Binding-site contacts:
Ligand atom C1 contacts residue HIS41 of chain 2.A at 3.5 Å.
Ligand atom N1 contacts residue CYS145 of chain 2.A at 4.1 Å.
Ligand atom O1 contacts residue HIS41 of chain 2.A at 3.8 Å.
Ligand atom C2 contacts residue HIS41 of chain 2.A at 3.5 Å.
Ligand atom C4 contacts residue HIS41 of chain 2.A at 4.3 Å.
Ligand atom C3 contacts residue ASN142 of chain 2.A at 4.3 Å.
Ligand atom C1 contacts residue HIS164 of chain 2.A at 4.3 Å.
Ligand atom C3 contacts residue HIS41 of chain 2.A at 4.3 Å.
Ligand atom C5 contacts residue ASN142 of chain 2.A at 4.5 Å.
Ligand atom C4 contacts residue SER144 of chain 2.A at 4.2 Å.
Ligand atom O2 contacts residue ASN142 of chain 2.A at 4.1 Å.
Ligand atom O2 contacts residue THR25 of chain 2.A at 4.4 Å.
Ligand atom O1 contacts residue CYS145 of chain 2.A at 3.5 Å (h-bond).
Ligand atom O1 contacts residue HIS164 of chain 2.A at 4.1 Å.
Ligand atom O2 contacts residue THR26 of chain 2.A at 3.8 Å.
Ligand atom C6 contacts residue THR25 of chain 2.A at 4.2 Å.
Ligand atom C4 contacts residue GLY143 of chain 2.A at 3.6 Å.
Ligand atom O2 contacts residue GLY143 of chain 2.A at 4.2 Å.
Ligand atom C3 contacts residue CYS145 of chain 2.A at 4.1 Å (hydrophobic).
Ligand atom C4 contacts residue CYS145 of chain 2.A at 2.9 Å (hydrophobic).
Ligand atom C2 contacts residue CYS145 of chain 2.A at 3.0 Å (hydrophobic).
Ligand atom N1 contacts residue HIS41 of chain 2.A at 4.1 Å.
Ligand atom C3 contacts residue GLY143 of chain 2.A at 4.1 Å.
Ligand atom C1 contacts residue CYS145 of chain 2.A at 1.8 Å (hydrophobic).

The protein below binds the small molecule below.
Small molecule (SMILES): CCN1C(=O)CCC1=O

Sequence of chain 2.A:
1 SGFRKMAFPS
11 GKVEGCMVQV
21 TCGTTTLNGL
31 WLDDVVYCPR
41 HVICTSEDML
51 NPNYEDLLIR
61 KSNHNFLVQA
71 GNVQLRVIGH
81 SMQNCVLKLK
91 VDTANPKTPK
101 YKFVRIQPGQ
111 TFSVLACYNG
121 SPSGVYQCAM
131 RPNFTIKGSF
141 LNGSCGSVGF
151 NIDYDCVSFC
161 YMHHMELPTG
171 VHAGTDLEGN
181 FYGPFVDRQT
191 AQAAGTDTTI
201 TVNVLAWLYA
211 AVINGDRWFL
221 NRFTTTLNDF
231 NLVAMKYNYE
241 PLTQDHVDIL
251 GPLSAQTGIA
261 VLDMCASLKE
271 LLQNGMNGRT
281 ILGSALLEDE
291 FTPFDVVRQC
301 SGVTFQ